Sequence of chain 1.C:
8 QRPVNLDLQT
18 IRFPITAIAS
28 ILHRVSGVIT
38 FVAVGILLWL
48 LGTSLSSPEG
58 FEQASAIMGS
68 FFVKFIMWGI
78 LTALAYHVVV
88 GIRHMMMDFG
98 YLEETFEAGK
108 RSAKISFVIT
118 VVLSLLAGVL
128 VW

This small molecule binds to this protein.
Small molecule (SMILES): CC1=C(C(=O)Nc2ccccc2)SCCO1

Binding-site contacts:
Ligand atom C15 contacts residue TRP164 of chain 1.B at 3.9 Å (hydrophobic).
Ligand atom C8 contacts residue TYR83 of chain 1.D at 3.6 Å (hydrophobic).
Ligand atom O7 contacts residue ILE209 of chain 1.B at 4.1 Å.
Ligand atom C3 contacts residue ILE209 of chain 1.B at 3.9 Å (hydrophobic).
Ligand atom O7 contacts residue ARG31 of chain 1.C at 3.4 Å (salt-bridge).
Ligand atom C8 contacts residue PRO160 of chain 1.B at 3.6 Å (hydrophobic).
Ligand atom C5 contacts residue ILE209 of chain 1.B at 4.1 Å (hydrophobic).
Ligand atom C1 contacts residue ASP82 of chain 1.D at 3.3 Å.
Ligand atom S4 contacts residue ILE28 of chain 1.C at 3.8 Å.
Ligand atom C5 contacts residue SER27 of chain 1.C at 3.5 Å.
Ligand atom C16 contacts residue TYR83 of chain 1.D at 3.9 Å (hydrophobic).
Ligand atom S4 contacts residue SER27 of chain 1.C at 3.6 Å (h-bond).
Ligand atom C6 contacts residue HEM1 of chain 1.S at 3.4 Å.
Ligand atom C11 contacts residue PRO160 of chain 1.B at 3.8 Å (hydrophobic).
Ligand atom O9 contacts residue PRO160 of chain 1.B at 3.8 Å.
Ligand atom N10 contacts residue PRO160 of chain 1.B at 3.7 Å.
Ligand atom O9 contacts residue TRP164 of chain 1.B at 2.9 Å (h-bond).
Ligand atom C1 contacts residue PRO160 of chain 1.B at 4.1 Å (hydrophobic).
Ligand atom C2 contacts residue ILE209 of chain 1.B at 3.8 Å (hydrophobic).
Ligand atom O9 contacts residue TYR83 of chain 1.D at 2.7 Å (h-bond).
Ligand atom C3 contacts residue ARG31 of chain 1.C at 4.0 Å.
Ligand atom C5 contacts residue THR207 of chain 1.B at 3.5 Å.
Ligand atom C11 contacts residue ILE28 of chain 1.C at 3.8 Å (hydrophobic).
Ligand atom C1 contacts residue TRP164 of chain 1.B at 3.5 Å (hydrophobic).
Ligand atom C13 contacts residue PHE20 of chain 1.C at 3.7 Å (hydrophobic).
Ligand atom C8 contacts residue TRP164 of chain 1.B at 3.8 Å (hydrophobic).
Ligand atom C2 contacts residue ASP82 of chain 1.D at 4.2 Å.
Ligand atom C6 contacts residue THR207 of chain 1.B at 3.3 Å.
Ligand atom C12 contacts residue PRO160 of chain 1.B at 3.6 Å (hydrophobic).
Ligand atom O9 contacts residue ARG31 of chain 1.C at 4.1 Å.
Ligand atom C16 contacts residue ILE28 of chain 1.C at 3.8 Å (hydrophobic).
Ligand atom S4 contacts residue ARG31 of chain 1.C at 4.1 Å.
Ligand atom C2 contacts residue ARG31 of chain 1.C at 3.7 Å.
Ligand atom O7 contacts residue THR207 of chain 1.B at 3.4 Å (h-bond).
Ligand atom C12 contacts residue ILE28 of chain 1.C at 4.0 Å (hydrophobic).
Ligand atom C6 contacts residue ARG31 of chain 1.C at 3.5 Å.
Ligand atom C1 contacts residue ARG31 of chain 1.C at 3.9 Å.
Ligand atom C1 contacts residue SER161 of chain 1.B at 3.6 Å.
Ligand atom N10 contacts residue ILE28 of chain 1.C at 3.8 Å.
Ligand atom C16 contacts residue TRP164 of chain 1.B at 4.0 Å (hydrophobic).

Sequence of chain 1.D:
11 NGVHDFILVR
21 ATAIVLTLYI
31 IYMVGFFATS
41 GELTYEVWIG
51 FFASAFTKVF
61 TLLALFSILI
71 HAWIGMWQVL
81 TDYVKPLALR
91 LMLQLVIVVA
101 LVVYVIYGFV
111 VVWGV

Sequence of chain 1.B:
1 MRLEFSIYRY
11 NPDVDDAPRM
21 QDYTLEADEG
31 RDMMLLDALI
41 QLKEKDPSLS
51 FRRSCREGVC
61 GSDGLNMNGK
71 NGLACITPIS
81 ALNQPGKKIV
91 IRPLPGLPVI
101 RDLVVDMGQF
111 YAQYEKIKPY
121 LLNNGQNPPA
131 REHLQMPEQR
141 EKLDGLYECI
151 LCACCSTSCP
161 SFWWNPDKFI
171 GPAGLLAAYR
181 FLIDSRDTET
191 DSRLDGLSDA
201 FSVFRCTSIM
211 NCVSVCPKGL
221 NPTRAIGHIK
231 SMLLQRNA